This protein binds this small molecule.
Small molecule (SMILES): CNc1nccc(-c2c[nH]c(=O)c(NC(=O)c3ccc(N4CCCCC4)cc3)c2)n1

Sequence of chain 1.B:
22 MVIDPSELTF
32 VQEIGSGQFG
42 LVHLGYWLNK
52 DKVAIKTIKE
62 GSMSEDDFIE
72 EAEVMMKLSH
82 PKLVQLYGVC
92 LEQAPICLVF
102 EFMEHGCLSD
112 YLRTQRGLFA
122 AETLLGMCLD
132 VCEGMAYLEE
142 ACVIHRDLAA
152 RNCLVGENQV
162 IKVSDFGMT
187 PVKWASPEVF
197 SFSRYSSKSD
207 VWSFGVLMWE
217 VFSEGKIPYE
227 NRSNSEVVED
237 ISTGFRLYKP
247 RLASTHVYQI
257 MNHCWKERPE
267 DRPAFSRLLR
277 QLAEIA

Binding-site contacts:
Ligand atom C9 contacts residue LEU155 of chain 1.B at 3.6 Å (hydrophobic).
Ligand atom C18 contacts residue GLY107 of chain 1.B at 3.8 Å.
Ligand atom C12 contacts residue MET104 of chain 1.B at 3.3 Å (hydrophobic).
Ligand atom C21 contacts residue GLY107 of chain 1.B at 3.4 Å.
Ligand atom C8 contacts residue PHE101 of chain 1.B at 3.7 Å (hydrophobic).
Ligand atom C6 contacts residue GLY107 of chain 1.B at 3.4 Å.
Ligand atom N3 contacts residue ALA55 of chain 1.B at 3.3 Å.
Ligand atom C16 contacts residue VAL43 of chain 1.B at 3.8 Å (hydrophobic).
Ligand atom C12 contacts residue ALA55 of chain 1.B at 3.4 Å (hydrophobic).
Ligand atom O1 contacts residue GLU102 of chain 1.B at 3.6 Å.
Ligand atom C21 contacts residue MET104 of chain 1.B at 3.8 Å (hydrophobic).
Ligand atom O1 contacts residue PHE103 of chain 1.B at 3.1 Å.
Ligand atom C7 contacts residue ILE35 of chain 1.B at 3.6 Å (hydrophobic).
Ligand atom O1 contacts residue MET104 of chain 1.B at 2.2 Å (h-bond).
Ligand atom N3 contacts residue GLU102 of chain 1.B at 2.8 Å (salt-bridge).
Ligand atom N4 contacts residue ASP166 of chain 1.B at 3.2 Å (salt-bridge).
Ligand atom C9 contacts residue ALA55 of chain 1.B at 3.7 Å (hydrophobic).
Ligand atom O2 contacts residue ILE35 of chain 1.B at 3.8 Å.
Ligand atom N6 contacts residue PHE101 of chain 1.B at 3.8 Å.
Ligand atom C17 contacts residue GLY107 of chain 1.B at 3.5 Å.
Ligand atom C12 contacts residue LEU155 of chain 1.B at 3.6 Å (hydrophobic).
Ligand atom C21 contacts residue PHE103 of chain 1.B at 3.6 Å (hydrophobic).
Ligand atom C13 contacts residue LYS57 of chain 1.B at 3.7 Å.
Ligand atom C12 contacts residue GLU102 of chain 1.B at 3.6 Å.
Ligand atom C6 contacts residue MET104 of chain 1.B at 3.3 Å (hydrophobic).
Ligand atom C21 contacts residue GLU105 of chain 1.B at 3.5 Å.
Ligand atom C8 contacts residue ALA55 of chain 1.B at 3.5 Å (hydrophobic).
Ligand atom C10 contacts residue ALA55 of chain 1.B at 3.8 Å (hydrophobic).
Ligand atom C22 contacts residue ASP166 of chain 1.B at 3.6 Å.
Ligand atom N4 contacts residue GLU72 of chain 1.B at 3.2 Å (salt-bridge).
Ligand atom N3 contacts residue LEU155 of chain 1.B at 3.4 Å.
Ligand atom N5 contacts residue LYS57 of chain 1.B at 3.3 Å.
Ligand atom C22 contacts residue VAL85 of chain 1.B at 3.3 Å (hydrophobic).
Ligand atom C11 contacts residue ALA55 of chain 1.B at 3.7 Å (hydrophobic).
Ligand atom C8 contacts residue GLU102 of chain 1.B at 3.6 Å.
Ligand atom C5 contacts residue GLU105 of chain 1.B at 3.7 Å.
Ligand atom C22 contacts residue PHE101 of chain 1.B at 2.9 Å (hydrophobic).
Ligand atom C6 contacts residue PHE103 of chain 1.B at 3.5 Å (hydrophobic).
Ligand atom N4 contacts residue PHE101 of chain 1.B at 3.5 Å.
Ligand atom C8 contacts residue LEU155 of chain 1.B at 3.4 Å (hydrophobic).